This protein binds this small molecule.
Small molecule (SMILES): C[C@H](O)CNC(=O)Nc1ccccc1

Sequence of chain 2.A:
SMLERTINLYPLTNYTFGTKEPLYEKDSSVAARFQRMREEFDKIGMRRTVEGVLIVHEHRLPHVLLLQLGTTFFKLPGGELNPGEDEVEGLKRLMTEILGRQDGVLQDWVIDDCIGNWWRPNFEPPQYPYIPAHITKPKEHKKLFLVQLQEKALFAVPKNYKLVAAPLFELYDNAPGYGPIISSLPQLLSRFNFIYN

Binding-site contacts:
Ligand atom C9 contacts residue LEU76 of chain 2.A at 3.7 Å (hydrophobic).
Ligand atom C6 contacts residue ILE98 of chain 2.A at 4.1 Å (hydrophobic).
Ligand atom C6 contacts residue TYR161 of chain 2.A at 3.7 Å (hydrophobic).
Ligand atom C9 contacts residue LYS75 of chain 2.A at 4.2 Å.
Ligand atom C2 contacts residue GLY79 of chain 2.A at 4.2 Å.
Ligand atom C3 contacts residue GLY79 of chain 2.A at 4.2 Å.
Ligand atom C8 contacts residue TYR161 of chain 2.A at 3.8 Å (hydrophobic).
Ligand atom N1 contacts residue GLY78 of chain 2.A at 3.2 Å (h-bond).
Ligand atom C8 contacts residue ILE98 of chain 2.A at 3.9 Å (hydrophobic).
Ligand atom C9 contacts residue ILE98 of chain 2.A at 3.9 Å (hydrophobic).
Ligand atom C8 contacts residue LEU67 of chain 2.A at 3.6 Å (hydrophobic).
Ligand atom N contacts residue GLY78 of chain 2.A at 3.6 Å.
Ligand atom C9 contacts residue PRO77 of chain 2.A at 4.0 Å (hydrophobic).
Ligand atom N contacts residue GLU51 of chain 2.A at 3.2 Å (salt-bridge).
Ligand atom O1 contacts residue LYS142 of chain 2.A at 3.8 Å.
Ligand atom C4 contacts residue GLY78 of chain 2.A at 3.7 Å.
Ligand atom C4 contacts residue LYS75 of chain 2.A at 4.4 Å.
Ligand atom C7 contacts residue LEU23 of chain 2.A at 4.0 Å (hydrophobic).
Ligand atom N contacts residue LEU76 of chain 2.A at 3.4 Å (h-bond).
Ligand atom C7 contacts residue TYR161 of chain 2.A at 3.3 Å (hydrophobic).
Ligand atom N1 contacts residue LEU76 of chain 2.A at 2.9 Å (h-bond).
Ligand atom C5 contacts residue GLY78 of chain 2.A at 3.7 Å.
Ligand atom N1 contacts residue PRO77 of chain 2.A at 4.0 Å.
Ligand atom N contacts residue GLY79 of chain 2.A at 4.0 Å.
Ligand atom C4 contacts residue ILE98 of chain 2.A at 3.9 Å (hydrophobic).
Ligand atom C3 contacts residue GLY78 of chain 2.A at 3.2 Å.
Ligand atom C1 contacts residue GLU51 of chain 2.A at 3.3 Å.
Ligand atom O contacts residue GLY79 of chain 2.A at 4.1 Å.
Ligand atom C4 contacts residue LEU76 of chain 2.A at 3.8 Å (hydrophobic).
Ligand atom C5 contacts residue ILE98 of chain 2.A at 3.9 Å (hydrophobic).
Ligand atom C2 contacts residue GLU51 of chain 2.A at 2.9 Å.
Ligand atom C7 contacts residue ILE98 of chain 2.A at 4.0 Å (hydrophobic).
Ligand atom O contacts residue GLY78 of chain 2.A at 3.4 Å (h-bond).
Ligand atom C2 contacts residue GLY78 of chain 2.A at 4.3 Å.
Ligand atom O1 contacts residue GLU51 of chain 2.A at 3.8 Å.
Ligand atom C3 contacts residue LEU76 of chain 2.A at 3.6 Å (hydrophobic).
Ligand atom O1 contacts residue ARG33 of chain 2.A at 4.2 Å.
Ligand atom C contacts residue GLU51 of chain 2.A at 3.0 Å.
Ligand atom C9 contacts residue LEU67 of chain 2.A at 3.7 Å (hydrophobic).
Ligand atom C6 contacts residue LEU23 of chain 2.A at 4.0 Å (hydrophobic).